Binding-site contacts:
Ligand atom C7 contacts residue ASN1108 of chain 1.C at 3.6 Å.
Ligand atom C2 contacts residue ASN1108 of chain 1.C at 2.4 Å.
Ligand atom C4 contacts residue ASN1108 of chain 1.C at 4.2 Å.
Ligand atom O7 contacts residue ASN1108 of chain 1.C at 4.0 Å.
Ligand atom C1 contacts residue ASN1108 of chain 1.C at 1.4 Å.
Ligand atom O5 contacts residue ASN1108 of chain 1.C at 2.4 Å (h-bond).
Ligand atom C5 contacts residue ASN1108 of chain 1.C at 3.7 Å.
Ligand atom N2 contacts residue ASN1108 of chain 1.C at 2.9 Å (h-bond).
Ligand atom C3 contacts residue ASN1108 of chain 1.C at 3.8 Å.

Sequence of chain 1.C:
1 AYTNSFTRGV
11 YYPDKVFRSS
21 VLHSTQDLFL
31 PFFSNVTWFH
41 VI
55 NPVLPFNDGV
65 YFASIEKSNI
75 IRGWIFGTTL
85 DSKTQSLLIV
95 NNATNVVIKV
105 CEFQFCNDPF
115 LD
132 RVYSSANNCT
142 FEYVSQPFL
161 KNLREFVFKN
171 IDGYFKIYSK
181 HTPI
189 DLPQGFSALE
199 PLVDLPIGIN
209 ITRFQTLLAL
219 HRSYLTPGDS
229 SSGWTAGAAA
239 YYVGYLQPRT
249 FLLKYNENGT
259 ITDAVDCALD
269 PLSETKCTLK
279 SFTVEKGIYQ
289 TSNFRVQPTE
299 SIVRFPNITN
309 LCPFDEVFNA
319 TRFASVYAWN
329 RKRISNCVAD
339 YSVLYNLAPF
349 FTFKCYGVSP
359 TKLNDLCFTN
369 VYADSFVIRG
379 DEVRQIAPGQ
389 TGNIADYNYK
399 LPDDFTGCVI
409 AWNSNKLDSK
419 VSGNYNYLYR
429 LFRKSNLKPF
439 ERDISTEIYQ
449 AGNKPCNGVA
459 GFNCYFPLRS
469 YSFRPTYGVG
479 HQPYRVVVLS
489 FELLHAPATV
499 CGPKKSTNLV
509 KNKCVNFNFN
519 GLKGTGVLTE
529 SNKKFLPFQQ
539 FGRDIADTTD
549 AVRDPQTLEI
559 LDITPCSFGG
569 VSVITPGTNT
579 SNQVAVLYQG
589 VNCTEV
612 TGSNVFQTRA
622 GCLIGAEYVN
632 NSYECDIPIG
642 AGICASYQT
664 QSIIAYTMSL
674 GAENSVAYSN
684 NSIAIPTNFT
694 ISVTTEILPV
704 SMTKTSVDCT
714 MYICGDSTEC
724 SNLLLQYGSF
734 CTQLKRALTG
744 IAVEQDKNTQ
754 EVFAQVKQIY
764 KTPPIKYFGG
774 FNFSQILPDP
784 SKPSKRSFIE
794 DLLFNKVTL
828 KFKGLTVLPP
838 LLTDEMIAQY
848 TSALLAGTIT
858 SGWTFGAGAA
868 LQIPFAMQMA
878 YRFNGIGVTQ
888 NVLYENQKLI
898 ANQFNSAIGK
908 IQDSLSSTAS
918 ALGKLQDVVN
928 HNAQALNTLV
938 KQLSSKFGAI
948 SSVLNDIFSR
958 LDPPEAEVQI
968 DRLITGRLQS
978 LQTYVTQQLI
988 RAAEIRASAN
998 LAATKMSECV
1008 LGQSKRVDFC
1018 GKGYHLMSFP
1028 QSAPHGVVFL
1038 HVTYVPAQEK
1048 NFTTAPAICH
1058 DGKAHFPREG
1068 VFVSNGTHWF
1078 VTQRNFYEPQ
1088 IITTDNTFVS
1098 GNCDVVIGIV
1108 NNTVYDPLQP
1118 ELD

This protein binds this small molecule.
Small molecule (SMILES): CC(=O)N[C@@H]1[C@@H](O)[C@H](O)[C@@H](CO)O[C@H]1O